Sequence of chain 1.C:
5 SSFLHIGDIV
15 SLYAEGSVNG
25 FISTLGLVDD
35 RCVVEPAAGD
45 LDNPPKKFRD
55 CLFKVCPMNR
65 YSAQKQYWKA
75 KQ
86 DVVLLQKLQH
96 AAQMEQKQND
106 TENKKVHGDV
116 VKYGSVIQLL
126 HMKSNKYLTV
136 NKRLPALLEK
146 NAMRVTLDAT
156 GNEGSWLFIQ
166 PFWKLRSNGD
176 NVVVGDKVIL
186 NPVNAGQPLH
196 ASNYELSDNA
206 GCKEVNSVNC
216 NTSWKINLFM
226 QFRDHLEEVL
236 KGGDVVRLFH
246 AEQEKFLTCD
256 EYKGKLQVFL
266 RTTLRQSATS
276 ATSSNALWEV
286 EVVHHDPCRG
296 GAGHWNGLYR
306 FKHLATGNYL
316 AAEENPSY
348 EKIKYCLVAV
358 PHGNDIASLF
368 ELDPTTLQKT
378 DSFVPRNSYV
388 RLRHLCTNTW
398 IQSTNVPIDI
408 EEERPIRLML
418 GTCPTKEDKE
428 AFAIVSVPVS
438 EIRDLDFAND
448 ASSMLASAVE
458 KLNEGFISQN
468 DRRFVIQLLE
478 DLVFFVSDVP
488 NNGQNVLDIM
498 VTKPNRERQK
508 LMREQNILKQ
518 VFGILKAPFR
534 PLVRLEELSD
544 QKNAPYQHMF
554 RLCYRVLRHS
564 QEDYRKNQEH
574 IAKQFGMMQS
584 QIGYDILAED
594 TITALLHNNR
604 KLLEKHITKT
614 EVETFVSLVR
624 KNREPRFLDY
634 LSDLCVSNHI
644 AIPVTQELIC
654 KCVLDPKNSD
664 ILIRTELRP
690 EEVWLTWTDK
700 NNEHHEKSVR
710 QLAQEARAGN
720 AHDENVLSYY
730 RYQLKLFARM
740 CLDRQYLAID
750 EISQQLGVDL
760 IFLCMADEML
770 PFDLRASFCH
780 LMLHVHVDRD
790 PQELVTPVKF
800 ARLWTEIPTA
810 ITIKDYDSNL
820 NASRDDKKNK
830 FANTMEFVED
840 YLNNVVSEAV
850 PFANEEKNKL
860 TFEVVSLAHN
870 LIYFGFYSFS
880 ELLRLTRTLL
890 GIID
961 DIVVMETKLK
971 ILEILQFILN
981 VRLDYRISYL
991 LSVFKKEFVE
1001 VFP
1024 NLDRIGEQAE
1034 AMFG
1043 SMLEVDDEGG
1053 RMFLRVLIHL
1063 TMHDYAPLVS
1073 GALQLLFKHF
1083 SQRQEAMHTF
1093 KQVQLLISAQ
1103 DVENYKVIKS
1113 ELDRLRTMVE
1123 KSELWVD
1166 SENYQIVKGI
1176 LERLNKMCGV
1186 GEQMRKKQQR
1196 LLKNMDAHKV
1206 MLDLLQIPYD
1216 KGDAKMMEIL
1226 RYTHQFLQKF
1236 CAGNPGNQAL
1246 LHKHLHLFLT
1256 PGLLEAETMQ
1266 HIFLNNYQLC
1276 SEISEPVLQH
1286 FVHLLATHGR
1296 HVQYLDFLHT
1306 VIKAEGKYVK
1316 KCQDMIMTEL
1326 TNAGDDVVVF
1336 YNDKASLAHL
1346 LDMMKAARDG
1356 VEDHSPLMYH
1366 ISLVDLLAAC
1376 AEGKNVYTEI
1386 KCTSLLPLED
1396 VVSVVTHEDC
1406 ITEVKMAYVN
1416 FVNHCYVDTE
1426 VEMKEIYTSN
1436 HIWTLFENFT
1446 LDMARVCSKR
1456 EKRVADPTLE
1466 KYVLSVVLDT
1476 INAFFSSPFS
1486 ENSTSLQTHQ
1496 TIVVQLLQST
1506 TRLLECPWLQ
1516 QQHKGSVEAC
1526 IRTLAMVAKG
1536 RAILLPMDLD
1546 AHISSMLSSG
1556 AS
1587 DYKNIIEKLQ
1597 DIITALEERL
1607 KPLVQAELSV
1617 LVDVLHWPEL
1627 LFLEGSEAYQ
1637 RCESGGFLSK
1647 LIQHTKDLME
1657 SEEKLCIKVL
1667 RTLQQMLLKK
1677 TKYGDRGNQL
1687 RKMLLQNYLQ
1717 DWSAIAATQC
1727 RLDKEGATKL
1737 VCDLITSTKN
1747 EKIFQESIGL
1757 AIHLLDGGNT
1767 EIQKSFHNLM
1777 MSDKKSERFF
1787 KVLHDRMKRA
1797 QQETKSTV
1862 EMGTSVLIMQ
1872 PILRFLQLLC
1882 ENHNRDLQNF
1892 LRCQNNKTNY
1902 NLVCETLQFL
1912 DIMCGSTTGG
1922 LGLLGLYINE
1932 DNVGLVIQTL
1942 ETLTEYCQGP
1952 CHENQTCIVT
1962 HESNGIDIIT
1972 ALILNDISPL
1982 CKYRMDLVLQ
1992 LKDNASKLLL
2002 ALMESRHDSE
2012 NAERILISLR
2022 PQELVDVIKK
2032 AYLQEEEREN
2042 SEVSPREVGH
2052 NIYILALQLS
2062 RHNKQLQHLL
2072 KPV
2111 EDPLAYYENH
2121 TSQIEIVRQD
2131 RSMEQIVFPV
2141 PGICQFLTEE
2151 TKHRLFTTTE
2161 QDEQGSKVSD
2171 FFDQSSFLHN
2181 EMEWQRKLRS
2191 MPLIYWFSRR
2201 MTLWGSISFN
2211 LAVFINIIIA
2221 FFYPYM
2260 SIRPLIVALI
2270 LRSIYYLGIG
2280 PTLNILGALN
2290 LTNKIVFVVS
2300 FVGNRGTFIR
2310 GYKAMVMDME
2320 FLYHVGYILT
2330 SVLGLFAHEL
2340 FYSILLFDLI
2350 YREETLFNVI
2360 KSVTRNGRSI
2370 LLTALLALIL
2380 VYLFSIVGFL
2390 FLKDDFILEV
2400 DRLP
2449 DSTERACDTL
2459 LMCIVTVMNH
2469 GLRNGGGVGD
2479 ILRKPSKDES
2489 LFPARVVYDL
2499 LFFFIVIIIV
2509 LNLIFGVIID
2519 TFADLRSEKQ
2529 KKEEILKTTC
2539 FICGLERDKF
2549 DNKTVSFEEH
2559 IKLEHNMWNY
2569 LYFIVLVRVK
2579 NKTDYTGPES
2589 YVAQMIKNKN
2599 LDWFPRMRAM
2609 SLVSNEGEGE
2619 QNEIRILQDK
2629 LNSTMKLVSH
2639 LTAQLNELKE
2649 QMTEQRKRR

Binding-site contacts:
Ligand atom O11 contacts residue ARG568 of chain 1.C at 2.8 Å (salt-bridge).
Ligand atom O41 contacts residue LEU269 of chain 1.C at 3.9 Å.
Ligand atom P1 contacts residue ARG568 of chain 1.C at 3.6 Å.
Ligand atom P4 contacts residue LEU269 of chain 1.C at 4.2 Å.
Ligand atom O53 contacts residue LYS507 of chain 1.C at 2.4 Å (salt-bridge).
Ligand atom P5 contacts residue ARG510 of chain 1.C at 3.9 Å.
Ligand atom P4 contacts residue THR268 of chain 1.C at 4.2 Å.
Ligand atom O6 contacts residue TYR567 of chain 1.C at 3.3 Å (h-bond).
Ligand atom O43 contacts residue THR267 of chain 1.C at 4.5 Å.
Ligand atom O5 contacts residue TYR567 of chain 1.C at 3.2 Å (h-bond).
Ligand atom O42 contacts residue LYS569 of chain 1.C at 3.8 Å.
Ligand atom P5 contacts residue LYS507 of chain 1.C at 3.1 Å.
Ligand atom O1 contacts residue ARG568 of chain 1.C at 3.7 Å.
Ligand atom O52 contacts residue LYS569 of chain 1.C at 4.4 Å.
Ligand atom O52 contacts residue LYS507 of chain 1.C at 3.2 Å (salt-bridge).
Ligand atom P5 contacts residue TYR567 of chain 1.C at 3.2 Å.
Ligand atom O51 contacts residue LYS507 of chain 1.C at 3.7 Å.
Ligand atom O43 contacts residue LEU269 of chain 1.C at 3.2 Å (h-bond).
Ligand atom O43 contacts residue ARG270 of chain 1.C at 3.5 Å.
Ligand atom P5 contacts residue LYS569 of chain 1.C at 3.7 Å.
Ligand atom O5 contacts residue LYS569 of chain 1.C at 3.5 Å.
Ligand atom O43 contacts residue ARG266 of chain 1.C at 3.5 Å (salt-bridge).
Ligand atom C2 contacts residue ARG270 of chain 1.C at 4.4 Å.
Ligand atom C5 contacts residue TYR567 of chain 1.C at 4.1 Å (hydrophobic).
Ligand atom O51 contacts residue TYR567 of chain 1.C at 3.7 Å.
Ligand atom O12 contacts residue ARG568 of chain 1.C at 3.8 Å.
Ligand atom O52 contacts residue ARG270 of chain 1.C at 4.4 Å.
Ligand atom O12 contacts residue TYR567 of chain 1.C at 4.2 Å.
Ligand atom O42 contacts residue ARG266 of chain 1.C at 2.8 Å (salt-bridge).
Ligand atom O4 contacts residue ARG270 of chain 1.C at 3.7 Å.
Ligand atom O53 contacts residue TYR567 of chain 1.C at 2.1 Å (h-bond).
Ligand atom O51 contacts residue ARG510 of chain 1.C at 2.8 Å (salt-bridge).
Ligand atom O53 contacts residue ARG510 of chain 1.C at 4.0 Å.
Ligand atom O43 contacts residue THR268 of chain 1.C at 2.6 Å (h-bond).
Ligand atom P4 contacts residue ARG266 of chain 1.C at 3.7 Å.
Ligand atom O51 contacts residue LYS569 of chain 1.C at 2.6 Å (salt-bridge).
Ligand atom O52 contacts residue ARG266 of chain 1.C at 4.2 Å.
Ligand atom P4 contacts residue ARG270 of chain 1.C at 4.3 Å.
Ligand atom C6 contacts residue TYR567 of chain 1.C at 4.2 Å (hydrophobic).

This protein binds this small molecule.
Small molecule (SMILES): O=P(O)(O)O[C@@H]1[C@H](O)[C@H](O)[C@@H](OP(=O)(O)O)[C@H](OP(=O)(O)O)[C@H]1O